Binding-site contacts:
Ligand atom C5 contacts residue ASN327 of chain 1.A at 3.7 Å.
Ligand atom O7 contacts residue ASN354 of chain 1.A at 4.4 Å.
Ligand atom C3 contacts residue ASN327 of chain 1.A at 3.8 Å.
Ligand atom C2 contacts residue ASN327 of chain 1.A at 2.5 Å.
Ligand atom C7 contacts residue LEU355 of chain 1.A at 4.1 Å (hydrophobic).
Ligand atom C8 contacts residue ASN327 of chain 1.A at 4.1 Å.
Ligand atom C7 contacts residue ASN327 of chain 1.A at 3.7 Å.
Ligand atom O5 contacts residue ASN327 of chain 1.A at 2.4 Å (h-bond).
Ligand atom O7 contacts residue LEU355 of chain 1.A at 3.3 Å.
Ligand atom C4 contacts residue ASN327 of chain 1.A at 4.2 Å.
Ligand atom C1 contacts residue ASN327 of chain 1.A at 1.4 Å.
Ligand atom N2 contacts residue ASN327 of chain 1.A at 2.9 Å (h-bond).

This protein binds this small molecule.
Small molecule (SMILES): CC(=O)N[C@@H]1[C@@H](O)[C@H](O)[C@@H](CO)O[C@H]1O

Sequence of chain 1.A:
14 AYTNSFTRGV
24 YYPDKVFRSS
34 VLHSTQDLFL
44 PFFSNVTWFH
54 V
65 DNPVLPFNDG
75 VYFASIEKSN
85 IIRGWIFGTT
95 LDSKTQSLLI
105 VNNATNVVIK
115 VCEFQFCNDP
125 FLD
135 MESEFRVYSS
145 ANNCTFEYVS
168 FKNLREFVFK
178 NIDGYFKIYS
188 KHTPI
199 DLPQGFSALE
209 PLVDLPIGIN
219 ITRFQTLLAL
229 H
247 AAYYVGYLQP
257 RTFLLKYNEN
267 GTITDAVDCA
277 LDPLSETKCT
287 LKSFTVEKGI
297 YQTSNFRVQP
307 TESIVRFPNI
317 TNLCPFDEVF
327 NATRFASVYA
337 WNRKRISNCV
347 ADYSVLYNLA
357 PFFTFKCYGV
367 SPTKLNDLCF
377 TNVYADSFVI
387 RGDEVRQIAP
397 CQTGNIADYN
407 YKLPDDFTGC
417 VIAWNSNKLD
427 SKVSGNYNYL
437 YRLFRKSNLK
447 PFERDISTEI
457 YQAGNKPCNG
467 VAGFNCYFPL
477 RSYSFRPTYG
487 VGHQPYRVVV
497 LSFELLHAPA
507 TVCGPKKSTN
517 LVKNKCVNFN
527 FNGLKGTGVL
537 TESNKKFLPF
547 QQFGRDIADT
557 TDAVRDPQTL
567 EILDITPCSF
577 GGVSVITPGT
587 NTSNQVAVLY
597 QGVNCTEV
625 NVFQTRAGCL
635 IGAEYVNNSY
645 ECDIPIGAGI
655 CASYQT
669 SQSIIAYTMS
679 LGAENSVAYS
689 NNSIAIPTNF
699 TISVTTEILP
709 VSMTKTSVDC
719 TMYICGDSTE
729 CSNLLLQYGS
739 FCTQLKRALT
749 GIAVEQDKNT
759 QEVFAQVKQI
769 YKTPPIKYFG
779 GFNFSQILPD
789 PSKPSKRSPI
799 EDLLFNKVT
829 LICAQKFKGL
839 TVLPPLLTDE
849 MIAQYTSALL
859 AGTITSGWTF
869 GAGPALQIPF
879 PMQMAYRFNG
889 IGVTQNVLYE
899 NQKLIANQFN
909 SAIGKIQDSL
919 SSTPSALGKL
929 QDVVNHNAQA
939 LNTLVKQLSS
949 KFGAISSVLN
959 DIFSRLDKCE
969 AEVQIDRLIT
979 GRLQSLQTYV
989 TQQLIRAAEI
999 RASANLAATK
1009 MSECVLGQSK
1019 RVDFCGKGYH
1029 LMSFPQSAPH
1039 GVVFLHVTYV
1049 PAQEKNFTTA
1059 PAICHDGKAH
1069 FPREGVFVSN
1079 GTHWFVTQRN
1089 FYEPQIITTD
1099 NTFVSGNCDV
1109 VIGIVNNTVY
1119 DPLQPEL